Binding-site contacts:
Ligand atom O5 contacts residue ASN819 of chain 1.A at 2.5 Å (h-bond).
Ligand atom C3 contacts residue ASN819 of chain 1.A at 3.8 Å.
Ligand atom C8 contacts residue ASN816 of chain 1.A at 3.4 Å.
Ligand atom C2 contacts residue ASN819 of chain 1.A at 2.5 Å.
Ligand atom C1 contacts residue ASN819 of chain 1.A at 1.4 Å.
Ligand atom C4 contacts residue ASN819 of chain 1.A at 4.2 Å.
Ligand atom C8 contacts residue GLU859 of chain 1.A at 4.0 Å.
Ligand atom C7 contacts residue ASN819 of chain 1.A at 4.0 Å.
Ligand atom C5 contacts residue ASN819 of chain 1.A at 3.7 Å.
Ligand atom O6 contacts residue ASN819 of chain 1.A at 4.5 Å.
Ligand atom O7 contacts residue GLU859 of chain 1.A at 3.8 Å.
Ligand atom N2 contacts residue GLU859 of chain 1.A at 3.5 Å (salt-bridge).
Ligand atom N2 contacts residue ASN819 of chain 1.A at 2.7 Å (h-bond).
Ligand atom C8 contacts residue VAL860 of chain 1.A at 4.2 Å (hydrophobic).
Ligand atom C7 contacts residue GLU859 of chain 1.A at 3.5 Å.

The small molecule below binds the protein below.
Small molecule (SMILES): CC(=O)N[C@@H]1[C@@H](O)[C@H](O)[C@@H](CO)O[C@H]1O

Sequence of chain 1.A:
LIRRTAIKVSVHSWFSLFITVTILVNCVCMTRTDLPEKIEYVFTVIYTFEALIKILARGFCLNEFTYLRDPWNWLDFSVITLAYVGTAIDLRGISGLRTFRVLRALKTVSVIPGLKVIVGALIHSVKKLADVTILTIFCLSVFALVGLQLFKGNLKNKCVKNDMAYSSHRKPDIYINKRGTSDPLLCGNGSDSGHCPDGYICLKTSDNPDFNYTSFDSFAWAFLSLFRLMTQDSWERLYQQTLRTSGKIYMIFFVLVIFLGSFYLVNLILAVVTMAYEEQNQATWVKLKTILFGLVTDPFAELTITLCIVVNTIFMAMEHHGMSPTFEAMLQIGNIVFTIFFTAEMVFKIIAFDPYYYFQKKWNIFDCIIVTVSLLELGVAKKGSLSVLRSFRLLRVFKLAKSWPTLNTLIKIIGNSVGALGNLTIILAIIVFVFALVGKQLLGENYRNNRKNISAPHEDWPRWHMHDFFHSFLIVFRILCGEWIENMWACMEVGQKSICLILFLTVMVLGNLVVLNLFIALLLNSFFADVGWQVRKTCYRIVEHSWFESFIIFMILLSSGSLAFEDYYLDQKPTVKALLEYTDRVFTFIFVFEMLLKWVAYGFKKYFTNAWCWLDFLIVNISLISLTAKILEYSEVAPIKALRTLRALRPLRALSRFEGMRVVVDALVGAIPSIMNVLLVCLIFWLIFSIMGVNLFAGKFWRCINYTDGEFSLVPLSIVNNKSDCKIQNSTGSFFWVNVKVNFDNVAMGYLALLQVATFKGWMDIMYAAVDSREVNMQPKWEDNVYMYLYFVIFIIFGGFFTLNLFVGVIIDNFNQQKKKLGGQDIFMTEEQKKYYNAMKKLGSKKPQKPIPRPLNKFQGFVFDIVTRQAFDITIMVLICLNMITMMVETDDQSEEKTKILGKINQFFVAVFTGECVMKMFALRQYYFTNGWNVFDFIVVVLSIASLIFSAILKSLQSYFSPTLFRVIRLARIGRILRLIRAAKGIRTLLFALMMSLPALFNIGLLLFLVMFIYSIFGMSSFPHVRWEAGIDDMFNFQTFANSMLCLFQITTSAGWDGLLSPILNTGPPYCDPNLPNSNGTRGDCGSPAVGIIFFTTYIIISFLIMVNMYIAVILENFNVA